Binding-site contacts:
Ligand atom C3B contacts residue LEU136 of chain 1.E at 3.7 Å (hydrophobic).
Ligand atom CHA contacts residue HIS58 of chain 1.E at 3.2 Å.
Ligand atom CMD contacts residue TYR42 of chain 1.E at 3.3 Å (hydrophobic).
Ligand atom CMB contacts residue ALA65 of chain 1.E at 3.8 Å (hydrophobic).
Ligand atom CBC contacts residue MET32 of chain 1.E at 3.9 Å (hydrophobic).
Ligand atom NI contacts residue HIS87 of chain 1.E at 3.5 Å.
Ligand atom C2D contacts residue PHE43 of chain 1.E at 3.8 Å (hydrophobic).
Ligand atom C3A contacts residue LEU83 of chain 1.E at 3.8 Å (hydrophobic).
Ligand atom CHC contacts residue LEU101 of chain 1.E at 3.5 Å (hydrophobic).
Ligand atom CHD contacts residue PHE43 of chain 1.E at 3.4 Å (hydrophobic).
Ligand atom CHA contacts residue LEU91 of chain 1.E at 3.6 Å (hydrophobic).
Ligand atom CMA contacts residue LEU83 of chain 1.E at 3.8 Å (hydrophobic).
Ligand atom CMD contacts residue PHE43 of chain 1.E at 3.6 Å (hydrophobic).
Ligand atom NA contacts residue HIS87 of chain 1.E at 3.8 Å.
Ligand atom CBC contacts residue ASN97 of chain 1.E at 3.9 Å.
Ligand atom CAC contacts residue VAL93 of chain 1.E at 3.6 Å (hydrophobic).
Ligand atom NC contacts residue HIS87 of chain 1.E at 3.8 Å.
Ligand atom CMC contacts residue ASN97 of chain 1.E at 3.4 Å.
Ligand atom CBA contacts residue LEU86 of chain 1.E at 3.6 Å (hydrophobic).
Ligand atom NA contacts residue HIS58 of chain 1.E at 3.7 Å.
Ligand atom CHD contacts residue VAL93 of chain 1.E at 3.8 Å (hydrophobic).
Ligand atom C3D contacts residue HIS58 of chain 1.E at 3.7 Å.
Ligand atom ND contacts residue HIS58 of chain 1.E at 3.3 Å (h-bond).
Ligand atom CAD contacts residue LEU91 of chain 1.E at 3.7 Å (hydrophobic).
Ligand atom NI contacts residue HIS58 of chain 1.E at 3.8 Å.
Ligand atom C1A contacts residue HIS58 of chain 1.E at 3.3 Å.
Ligand atom C4D contacts residue LEU91 of chain 1.E at 3.5 Å (hydrophobic).
Ligand atom C1D contacts residue HIS58 of chain 1.E at 3.7 Å.
Ligand atom ND contacts residue LEU91 of chain 1.E at 3.7 Å.
Ligand atom CMA contacts residue LYS61 of chain 1.E at 3.6 Å.
Ligand atom C3C contacts residue VAL93 of chain 1.E at 3.8 Å (hydrophobic).
Ligand atom C1B contacts residue HIS87 of chain 1.E at 3.8 Å.
Ligand atom C4D contacts residue HIS58 of chain 1.E at 3.1 Å.
Ligand atom C1D contacts residue PHE43 of chain 1.E at 3.7 Å (hydrophobic).
Ligand atom CHC contacts residue PHE98 of chain 1.E at 3.7 Å (hydrophobic).
Ligand atom O2D contacts residue HIS45 of chain 1.E at 2.8 Å (h-bond).
Ligand atom O2A contacts residue LYS61 of chain 1.E at 3.5 Å (salt-bridge).
Ligand atom C3D contacts residue LEU91 of chain 1.E at 3.8 Å (hydrophobic).
Ligand atom NB contacts residue HIS87 of chain 1.E at 3.5 Å.
Ligand atom C2B contacts residue LEU136 of chain 1.E at 3.7 Å (hydrophobic).

Sequence of chain 1.E:
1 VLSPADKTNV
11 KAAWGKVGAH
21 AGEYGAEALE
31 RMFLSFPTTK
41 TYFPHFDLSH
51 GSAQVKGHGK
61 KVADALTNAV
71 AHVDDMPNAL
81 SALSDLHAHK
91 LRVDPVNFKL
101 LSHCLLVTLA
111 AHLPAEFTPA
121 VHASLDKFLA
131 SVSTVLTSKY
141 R

A protein and the small-molecule ligand that binds it are described below.
Small molecule (SMILES): C=CC1=C(C)C2=N3->[Ni]45<-N6=C(C=c7c(C)c(C=C)c(n74)=C2)C(C)=C(CCC(=O)O)C6=Cc2c(CCC(=O)O)c(C)c(n25)C=C13